Sequence of chain 1.A:
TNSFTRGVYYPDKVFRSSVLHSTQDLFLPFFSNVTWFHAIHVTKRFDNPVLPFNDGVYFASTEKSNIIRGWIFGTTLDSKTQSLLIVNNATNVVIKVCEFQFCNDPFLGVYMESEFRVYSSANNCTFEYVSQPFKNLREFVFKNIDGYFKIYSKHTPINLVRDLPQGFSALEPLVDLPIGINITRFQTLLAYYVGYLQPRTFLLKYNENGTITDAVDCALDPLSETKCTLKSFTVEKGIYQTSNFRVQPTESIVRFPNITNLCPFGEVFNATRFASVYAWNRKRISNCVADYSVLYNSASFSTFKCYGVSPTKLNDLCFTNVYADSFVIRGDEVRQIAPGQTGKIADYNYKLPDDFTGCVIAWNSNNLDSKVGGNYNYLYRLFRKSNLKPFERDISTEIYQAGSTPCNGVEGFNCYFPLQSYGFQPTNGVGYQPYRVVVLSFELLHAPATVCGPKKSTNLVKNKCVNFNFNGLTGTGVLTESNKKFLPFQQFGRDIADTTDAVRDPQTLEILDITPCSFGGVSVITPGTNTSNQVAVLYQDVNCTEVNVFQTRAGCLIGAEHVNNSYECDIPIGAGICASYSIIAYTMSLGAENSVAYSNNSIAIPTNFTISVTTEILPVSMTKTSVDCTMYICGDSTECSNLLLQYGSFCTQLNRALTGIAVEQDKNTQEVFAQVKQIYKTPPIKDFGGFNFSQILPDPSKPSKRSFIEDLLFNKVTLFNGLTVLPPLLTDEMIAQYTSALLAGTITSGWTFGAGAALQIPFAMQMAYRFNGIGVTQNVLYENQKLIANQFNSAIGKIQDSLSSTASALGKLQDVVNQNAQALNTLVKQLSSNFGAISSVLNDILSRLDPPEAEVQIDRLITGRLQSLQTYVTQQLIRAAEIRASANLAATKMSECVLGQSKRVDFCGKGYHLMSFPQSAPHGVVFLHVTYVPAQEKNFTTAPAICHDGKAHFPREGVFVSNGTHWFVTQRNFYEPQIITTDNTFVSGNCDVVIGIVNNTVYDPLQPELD

Binding-site contacts:
Ligand atom N2 contacts residue ASN603 of chain 1.A at 3.0 Å.
Ligand atom O7 contacts residue ASN603 of chain 1.A at 3.9 Å.
Ligand atom C1 contacts residue ASN603 of chain 1.A at 1.5 Å.
Ligand atom C7 contacts residue ASN603 of chain 1.A at 3.4 Å.
Ligand atom C8 contacts residue ASN603 of chain 1.A at 3.9 Å.
Ligand atom C5 contacts residue ASN603 of chain 1.A at 3.7 Å.
Ligand atom C2 contacts residue ASN603 of chain 1.A at 2.7 Å.
Ligand atom O5 contacts residue ASN603 of chain 1.A at 2.4 Å (h-bond).
Ligand atom C3 contacts residue ASN603 of chain 1.A at 3.9 Å.
Ligand atom C4 contacts residue ASN603 of chain 1.A at 4.3 Å.

A protein and the small-molecule ligand that binds it are described below.
Small molecule (SMILES): CC(=O)N[C@@H]1[C@@H](O)[C@H](O)[C@@H](CO)O[C@H]1O